Binding-site contacts:
Ligand atom C5 contacts residue PHE18 of chain 1.H at 3.7 Å (hydrophobic).
Ligand atom C3 contacts residue PHE18 of chain 1.H at 4.0 Å (hydrophobic).
Ligand atom C1 contacts residue THR205 of chain 1.F at 3.2 Å.
Ligand atom C2 contacts residue ARG28 of chain 1.G at 3.2 Å.
Ligand atom C7 contacts residue HIS81 of chain 1.H at 3.7 Å.
Ligand atom C6 contacts residue TRP15 of chain 1.H at 3.8 Å (hydrophobic).
Ligand atom C10 contacts residue THR205 of chain 1.F at 3.3 Å.
Ligand atom C12 contacts residue TRP86 of chain 1.G at 3.8 Å (hydrophobic).
Ligand atom O4 contacts residue GLN225 of chain 1.F at 3.6 Å (h-bond).
Ligand atom C2 contacts residue PHE206 of chain 1.F at 3.7 Å (hydrophobic).
Ligand atom N1 contacts residue LYS228 of chain 1.F at 4.0 Å.
Ligand atom O1 contacts residue GLU29 of chain 1.G at 2.8 Å (salt-bridge).
Ligand atom O4 contacts residue TRP15 of chain 1.H at 2.8 Å (h-bond).
Ligand atom C8 contacts residue HIS85 of chain 1.H at 3.9 Å.
Ligand atom C5 contacts residue THR205 of chain 1.F at 3.9 Å.
Ligand atom C8 contacts residue HIS81 of chain 1.H at 4.1 Å.
Ligand atom C9 contacts residue GLU29 of chain 1.G at 4.0 Å.
Ligand atom C10 contacts residue PHE18 of chain 1.H at 3.7 Å (hydrophobic).
Ligand atom N1 contacts residue PHE18 of chain 1.H at 3.7 Å.
Ligand atom C3 contacts residue PHE206 of chain 1.F at 3.7 Å (hydrophobic).
Ligand atom O4 contacts residue PHE18 of chain 1.H at 4.0 Å.
Ligand atom C1 contacts residue ARG28 of chain 1.G at 3.2 Å.
Ligand atom O1 contacts residue ARG82 of chain 1.H at 3.5 Å (salt-bridge).
Ligand atom O1 contacts residue THR205 of chain 1.F at 3.4 Å (h-bond).
Ligand atom C9 contacts residue THR205 of chain 1.F at 3.6 Å.
Ligand atom C6 contacts residue CYS204 of chain 1.F at 4.0 Å (hydrophobic).
Ligand atom C7 contacts residue HIS85 of chain 1.H at 4.1 Å.
Ligand atom C2 contacts residue THR205 of chain 1.F at 3.8 Å.
Ligand atom C6 contacts residue LYS228 of chain 1.F at 4.0 Å.
Ligand atom N1 contacts residue TRP15 of chain 1.H at 3.8 Å.
Ligand atom C11 contacts residue PHE206 of chain 1.F at 3.3 Å (hydrophobic).
Ligand atom C1 contacts residue GLU29 of chain 1.G at 4.1 Å.
Ligand atom O1 contacts residue ARG28 of chain 1.G at 2.6 Å (salt-bridge).
Ligand atom C11 contacts residue GLN225 of chain 1.F at 3.4 Å.
Ligand atom C2 contacts residue PHE18 of chain 1.H at 3.9 Å (hydrophobic).
Ligand atom C1 contacts residue PHE18 of chain 1.H at 3.8 Å (hydrophobic).
Ligand atom C8 contacts residue THR205 of chain 1.F at 3.8 Å.
Ligand atom C12 contacts residue PHE18 of chain 1.H at 4.1 Å (hydrophobic).
Ligand atom C7 contacts residue THR205 of chain 1.F at 4.1 Å.
Ligand atom O4 contacts residue LYS228 of chain 1.F at 3.4 Å (salt-bridge).

Sequence of chain 1.G:
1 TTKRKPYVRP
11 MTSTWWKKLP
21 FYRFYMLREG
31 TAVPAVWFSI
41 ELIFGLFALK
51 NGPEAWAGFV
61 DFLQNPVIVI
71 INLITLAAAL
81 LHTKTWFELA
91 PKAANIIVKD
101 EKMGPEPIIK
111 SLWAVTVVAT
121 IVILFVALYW

Sequence of chain 1.F:
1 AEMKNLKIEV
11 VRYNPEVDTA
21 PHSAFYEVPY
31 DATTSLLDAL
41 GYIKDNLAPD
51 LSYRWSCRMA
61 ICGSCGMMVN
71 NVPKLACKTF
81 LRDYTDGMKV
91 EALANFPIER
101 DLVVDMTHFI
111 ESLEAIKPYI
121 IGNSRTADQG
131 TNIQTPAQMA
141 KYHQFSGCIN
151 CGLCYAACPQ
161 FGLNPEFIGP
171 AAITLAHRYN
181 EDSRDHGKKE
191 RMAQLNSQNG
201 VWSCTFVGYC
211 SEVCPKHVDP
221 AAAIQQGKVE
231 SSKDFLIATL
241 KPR

Sequence of chain 1.H:
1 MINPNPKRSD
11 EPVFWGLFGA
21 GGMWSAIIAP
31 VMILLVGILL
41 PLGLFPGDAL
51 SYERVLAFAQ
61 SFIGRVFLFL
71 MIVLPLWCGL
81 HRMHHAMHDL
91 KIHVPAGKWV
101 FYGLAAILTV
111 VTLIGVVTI

The small molecule below binds the protein below.
Small molecule (SMILES): CCCCCCCc1cc(O)c2ccccc2[n+]1[O-]